Sequence of chain 3.A:
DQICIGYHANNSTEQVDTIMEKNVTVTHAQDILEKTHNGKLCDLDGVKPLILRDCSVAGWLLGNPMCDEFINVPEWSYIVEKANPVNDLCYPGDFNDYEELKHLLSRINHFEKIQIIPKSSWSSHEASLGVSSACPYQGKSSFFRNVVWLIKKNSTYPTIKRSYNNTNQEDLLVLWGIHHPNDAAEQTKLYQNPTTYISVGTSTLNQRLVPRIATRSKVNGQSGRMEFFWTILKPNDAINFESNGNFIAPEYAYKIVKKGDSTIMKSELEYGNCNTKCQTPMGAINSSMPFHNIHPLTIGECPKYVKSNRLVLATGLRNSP

The small molecule below binds the protein below.
Small molecule (SMILES): CC(=O)N[C@H]1[C@H]([C@H](O)[C@H](O)CO)O[C@@](OC[C@H]2O[C@@H](O)[C@H](O)[C@@H](O)[C@H]2O)(C(=O)O)C[C@@H]1O

Binding-site contacts:
Ligand atom C1 contacts residue SER132 of chain 3.A at 3.7 Å.
Ligand atom O1A contacts residue SER132 of chain 3.A at 3.6 Å.
Ligand atom C8 contacts residue GLU186 of chain 3.A at 3.9 Å.
Ligand atom C5 contacts residue VAL131 of chain 3.A at 3.8 Å (hydrophobic).
Ligand atom C11 contacts residue TRP149 of chain 3.A at 3.8 Å (hydrophobic).
Ligand atom O7 contacts residue LEU190 of chain 3.A at 3.6 Å.
Ligand atom C1 contacts residue GLN222 of chain 3.A at 3.9 Å.
Ligand atom O8 contacts residue GLN222 of chain 3.A at 3.5 Å (h-bond).
Ligand atom C11 contacts residue GLY130 of chain 3.A at 3.9 Å.
Ligand atom C10 contacts residue VAL131 of chain 3.A at 4.0 Å (hydrophobic).
Ligand atom O1B contacts residue SER132 of chain 3.A at 2.8 Å (h-bond).
Ligand atom C9 contacts residue GLU186 of chain 3.A at 3.4 Å.
Ligand atom O9 contacts residue TYR91 of chain 3.A at 3.0 Å (h-bond).
Ligand atom O1B contacts residue GLN222 of chain 3.A at 3.2 Å (h-bond).
Ligand atom C11 contacts residue ILE151 of chain 3.A at 3.8 Å (hydrophobic).
Ligand atom C11 contacts residue LEU129 of chain 3.A at 3.0 Å (hydrophobic).
Ligand atom C7 contacts residue TRP149 of chain 3.A at 3.7 Å (hydrophobic).
Ligand atom O8 contacts residue TYR91 of chain 3.A at 2.9 Å (h-bond).
Ligand atom C4 contacts residue GLN222 of chain 3.A at 3.7 Å.
Ligand atom C3 contacts residue GLY221 of chain 3.A at 3.7 Å.
Ligand atom O9 contacts residue HIS179 of chain 3.A at 3.5 Å (h-bond).
Ligand atom C9 contacts residue HIS179 of chain 3.A at 3.4 Å.
Ligand atom O1B contacts residue SER133 of chain 3.A at 3.9 Å.
Ligand atom C9 contacts residue TYR91 of chain 3.A at 3.4 Å (hydrophobic).
Ligand atom O9 contacts residue ASN182 of chain 3.A at 3.7 Å.
Ligand atom C4 contacts residue VAL131 of chain 3.A at 3.4 Å (hydrophobic).
Ligand atom O3 contacts residue GLY221 of chain 3.A at 3.1 Å (h-bond).
Ligand atom C6 contacts residue GLN222 of chain 3.A at 3.7 Å.
Ligand atom C8 contacts residue TYR91 of chain 3.A at 3.8 Å (hydrophobic).
Ligand atom C10 contacts residue TRP149 of chain 3.A at 3.9 Å (hydrophobic).
Ligand atom C1 contacts residue SER133 of chain 3.A at 3.8 Å.
Ligand atom O1A contacts residue SER133 of chain 3.A at 3.0 Å (h-bond).
Ligand atom N5 contacts residue VAL131 of chain 3.A at 3.1 Å (h-bond).
Ligand atom C4 contacts residue GLY221 of chain 3.A at 3.5 Å.
Ligand atom O10 contacts residue LEU190 of chain 3.A at 3.0 Å.
Ligand atom O4 contacts residue GLY221 of chain 3.A at 3.9 Å.
Ligand atom O9 contacts residue GLY224 of chain 3.A at 4.0 Å.
Ligand atom O4 contacts residue VAL131 of chain 3.A at 3.6 Å.
Ligand atom O9 contacts residue GLU186 of chain 3.A at 2.9 Å (salt-bridge).
Ligand atom O8 contacts residue TRP149 of chain 3.A at 4.0 Å.